Sequence of chain 5.A:
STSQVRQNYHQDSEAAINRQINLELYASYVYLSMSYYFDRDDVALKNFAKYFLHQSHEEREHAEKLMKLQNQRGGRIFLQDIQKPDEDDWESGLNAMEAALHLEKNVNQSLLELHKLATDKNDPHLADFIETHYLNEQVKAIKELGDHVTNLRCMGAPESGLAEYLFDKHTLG

The protein below binds the small molecule below.
Small molecule (SMILES): CCCCSC(=S)SC(C)(C)C(=O)NCCN1C(=O)CCC1=O

Binding-site contacts:
Ligand atom C22 contacts residue CYS157 of chain 5.A at 3.3 Å (hydrophobic).
Ligand atom O23 contacts residue GLY164 of chain 5.B at 4.0 Å.
Ligand atom O19 contacts residue ASP45 of chain 5.B at 3.8 Å.
Ligand atom C21 contacts residue CYS157 of chain 5.A at 2.7 Å (hydrophobic).
Ligand atom N17 contacts residue CYS157 of chain 5.A at 3.5 Å (h-bond).
Ligand atom O19 contacts residue CYS157 of chain 5.A at 3.3 Å (h-bond).
Ligand atom N14 contacts residue GLU94 of chain 5.B at 3.9 Å.
Ligand atom C18 contacts residue CYS157 of chain 5.A at 2.7 Å (hydrophobic).
Ligand atom O23 contacts residue CYS157 of chain 5.A at 3.9 Å.
Ligand atom C22 contacts residue GLY164 of chain 5.B at 4.2 Å.
Ligand atom C21 contacts residue GLY164 of chain 5.B at 3.6 Å.
Ligand atom C20 contacts residue CYS157 of chain 5.A at 1.8 Å (hydrophobic).

Sequence of chain 5.B:
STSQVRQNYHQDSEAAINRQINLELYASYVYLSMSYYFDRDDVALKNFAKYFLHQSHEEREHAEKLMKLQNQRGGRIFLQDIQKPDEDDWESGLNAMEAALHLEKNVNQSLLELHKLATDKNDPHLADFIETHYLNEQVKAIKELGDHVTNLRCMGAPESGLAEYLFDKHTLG